Sequence of chain 1.A:
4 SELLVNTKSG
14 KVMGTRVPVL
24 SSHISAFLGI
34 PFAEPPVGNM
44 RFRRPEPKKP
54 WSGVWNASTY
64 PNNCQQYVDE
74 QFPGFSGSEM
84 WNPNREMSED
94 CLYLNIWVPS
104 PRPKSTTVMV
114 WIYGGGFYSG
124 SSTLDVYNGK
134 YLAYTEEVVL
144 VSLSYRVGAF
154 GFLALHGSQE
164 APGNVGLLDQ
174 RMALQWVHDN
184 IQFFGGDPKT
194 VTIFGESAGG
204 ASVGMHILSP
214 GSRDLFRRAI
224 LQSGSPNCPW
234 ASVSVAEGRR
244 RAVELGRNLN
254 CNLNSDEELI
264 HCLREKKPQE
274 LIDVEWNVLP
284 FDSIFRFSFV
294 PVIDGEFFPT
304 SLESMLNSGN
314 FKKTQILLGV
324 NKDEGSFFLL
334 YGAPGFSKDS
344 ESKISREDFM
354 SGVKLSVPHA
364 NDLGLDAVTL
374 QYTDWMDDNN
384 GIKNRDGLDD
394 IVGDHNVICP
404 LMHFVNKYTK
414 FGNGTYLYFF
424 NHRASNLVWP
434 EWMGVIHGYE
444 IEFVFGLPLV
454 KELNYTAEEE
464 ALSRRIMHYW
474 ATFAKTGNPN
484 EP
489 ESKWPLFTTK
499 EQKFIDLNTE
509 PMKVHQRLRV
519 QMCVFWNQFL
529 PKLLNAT

The protein below binds the small molecule below.
Small molecule (SMILES): CC(=O)N[C@@H]1[C@@H](O)[C@H](O)[C@@H](CO)O[C@H]1O

Binding-site contacts:
Ligand atom C4 contacts residue ASN457 of chain 1.A at 4.2 Å.
Ligand atom O7 contacts residue GLU455 of chain 1.A at 4.4 Å.
Ligand atom O7 contacts residue ASN457 of chain 1.A at 3.2 Å (h-bond).
Ligand atom C7 contacts residue GLU455 of chain 1.A at 3.8 Å.
Ligand atom C5 contacts residue ASN457 of chain 1.A at 3.7 Å.
Ligand atom C8 contacts residue LEU456 of chain 1.A at 4.0 Å (hydrophobic).
Ligand atom C7 contacts residue ASN457 of chain 1.A at 3.4 Å.
Ligand atom C1 contacts residue ASN457 of chain 1.A at 1.5 Å.
Ligand atom N2 contacts residue GLU455 of chain 1.A at 3.8 Å.
Ligand atom O7 contacts residue LEU456 of chain 1.A at 4.1 Å.
Ligand atom C3 contacts residue ASN457 of chain 1.A at 3.9 Å.
Ligand atom C2 contacts residue ASN457 of chain 1.A at 2.5 Å.
Ligand atom C8 contacts residue GLU455 of chain 1.A at 3.7 Å.
Ligand atom C1 contacts residue GLU455 of chain 1.A at 4.3 Å.
Ligand atom N2 contacts residue ASN457 of chain 1.A at 3.1 Å (h-bond).
Ligand atom O5 contacts residue ASN457 of chain 1.A at 2.4 Å (h-bond).